Sequence of chain 1.C:
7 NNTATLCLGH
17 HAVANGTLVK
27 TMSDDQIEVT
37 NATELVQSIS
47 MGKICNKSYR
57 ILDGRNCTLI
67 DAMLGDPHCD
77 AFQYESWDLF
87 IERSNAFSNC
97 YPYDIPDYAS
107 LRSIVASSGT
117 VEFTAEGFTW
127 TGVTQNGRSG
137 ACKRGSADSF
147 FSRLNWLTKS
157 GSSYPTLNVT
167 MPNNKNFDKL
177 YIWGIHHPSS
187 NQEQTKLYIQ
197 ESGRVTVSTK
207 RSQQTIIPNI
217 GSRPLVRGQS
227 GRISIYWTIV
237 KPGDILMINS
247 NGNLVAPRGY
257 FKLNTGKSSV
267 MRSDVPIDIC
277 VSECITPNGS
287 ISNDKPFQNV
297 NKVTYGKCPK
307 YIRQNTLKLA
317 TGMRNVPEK

This small molecule binds to this protein.
Small molecule (SMILES): CC(=O)N[C@@H]1[C@@H](O)[C@H](O)[C@@H](CO)O[C@H]1O

Binding-site contacts:
Ligand atom O5 contacts residue ASN21 of chain 1.C at 2.3 Å (h-bond).
Ligand atom C1 contacts residue ASN21 of chain 1.C at 1.5 Å.
Ligand atom C8 contacts residue ALA38 of chain 1.C at 4.0 Å (hydrophobic).
Ligand atom N2 contacts residue ASN37 of chain 1.C at 3.6 Å.
Ligand atom C2 contacts residue ASN21 of chain 1.C at 2.5 Å.
Ligand atom O7 contacts residue THR23 of chain 1.C at 4.3 Å.
Ligand atom C5 contacts residue ASN21 of chain 1.C at 3.7 Å.
Ligand atom C8 contacts residue ASN21 of chain 1.C at 4.4 Å.
Ligand atom C8 contacts residue THR23 of chain 1.C at 3.2 Å.
Ligand atom O3 contacts residue NAG1 of chain 1.M at 3.9 Å.
Ligand atom C7 contacts residue ASN37 of chain 1.C at 3.9 Å.
Ligand atom C7 contacts residue ASN21 of chain 1.C at 3.3 Å.
Ligand atom N2 contacts residue ASN21 of chain 1.C at 3.0 Å (h-bond).
Ligand atom C8 contacts residue ASN37 of chain 1.C at 3.0 Å.
Ligand atom C3 contacts residue ASN21 of chain 1.C at 3.8 Å.
Ligand atom C3 contacts residue NAG1 of chain 1.M at 4.2 Å.
Ligand atom C4 contacts residue ASN21 of chain 1.C at 4.2 Å.
Ligand atom O7 contacts residue ASN21 of chain 1.C at 3.1 Å (h-bond).
Ligand atom C7 contacts residue THR23 of chain 1.C at 4.2 Å.